The small molecule below binds the protein below.
Small molecule (SMILES): CC[C@@H](N)C(=O)O

Sequence of chain 3.A:
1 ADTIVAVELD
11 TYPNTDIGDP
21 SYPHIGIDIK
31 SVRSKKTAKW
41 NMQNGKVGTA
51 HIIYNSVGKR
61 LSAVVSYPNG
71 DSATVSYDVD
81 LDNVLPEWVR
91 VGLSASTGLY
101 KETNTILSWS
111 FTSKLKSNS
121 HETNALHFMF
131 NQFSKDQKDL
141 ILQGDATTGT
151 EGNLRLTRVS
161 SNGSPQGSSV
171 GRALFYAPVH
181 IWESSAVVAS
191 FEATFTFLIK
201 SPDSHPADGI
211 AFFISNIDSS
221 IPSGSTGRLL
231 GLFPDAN

Binding-site contacts:
Ligand atom CA contacts residue ASP139 of chain 3.A at 3.9 Å.
Ligand atom CB contacts residue ASN124 of chain 2.A at 3.9 Å.
Ligand atom CB contacts residue SER113 of chain 2.A at 3.9 Å.
Ligand atom O contacts residue ASP139 of chain 3.A at 2.5 Å (salt-bridge).
Ligand atom OXT contacts residue LEU126 of chain 2.A at 4.3 Å.
Ligand atom OXT contacts residue MET129 of chain 3.A at 3.6 Å (h-bond).
Ligand atom C contacts residue ASN124 of chain 2.A at 4.2 Å.
Ligand atom CA contacts residue HIS180 of chain 2.A at 3.7 Å.
Ligand atom OXT contacts residue ASN124 of chain 2.A at 4.0 Å.
Ligand atom C contacts residue ASP139 of chain 3.A at 3.2 Å.
Ligand atom OXT contacts residue ALA125 of chain 2.A at 3.1 Å (h-bond).
Ligand atom N contacts residue PRO178 of chain 2.A at 4.3 Å.
Ligand atom O contacts residue TRP88 of chain 2.A at 4.2 Å.
Ligand atom CG contacts residue LEU115 of chain 2.A at 3.8 Å (hydrophobic).
Ligand atom O contacts residue HIS180 of chain 2.A at 4.2 Å.
Ligand atom CA contacts residue ALA125 of chain 2.A at 4.5 Å (hydrophobic).
Ligand atom N contacts residue VAL179 of chain 2.A at 3.6 Å.
Ligand atom CB contacts residue ALA125 of chain 2.A at 3.7 Å (hydrophobic).
Ligand atom CG contacts residue ASN124 of chain 2.A at 4.3 Å.
Ligand atom C contacts residue ALA125 of chain 2.A at 4.1 Å (hydrophobic).
Ligand atom N contacts residue HIS180 of chain 2.A at 3.1 Å (h-bond).
Ligand atom CA contacts residue LEU126 of chain 2.A at 4.3 Å (hydrophobic).
Ligand atom OXT contacts residue ASP139 of chain 3.A at 3.7 Å.
Ligand atom CG contacts residue LYS114 of chain 2.A at 4.2 Å.
Ligand atom CG contacts residue VAL179 of chain 2.A at 4.2 Å (hydrophobic).
Ligand atom C contacts residue PHE130 of chain 3.A at 3.8 Å (hydrophobic).
Ligand atom CG contacts residue SER113 of chain 2.A at 2.6 Å.
Ligand atom OXT contacts residue PHE130 of chain 3.A at 3.4 Å.
Ligand atom CG contacts residue HIS180 of chain 2.A at 2.8 Å.
Ligand atom N contacts residue LEU126 of chain 2.A at 3.8 Å.
Ligand atom CB contacts residue LEU126 of chain 2.A at 3.7 Å (hydrophobic).
Ligand atom N contacts residue ASP139 of chain 3.A at 3.6 Å.
Ligand atom O contacts residue PHE130 of chain 3.A at 3.2 Å.
Ligand atom CB contacts residue HIS180 of chain 2.A at 4.0 Å.
Ligand atom O contacts residue GLN137 of chain 3.A at 3.9 Å.

Sequence of chain 2.A:
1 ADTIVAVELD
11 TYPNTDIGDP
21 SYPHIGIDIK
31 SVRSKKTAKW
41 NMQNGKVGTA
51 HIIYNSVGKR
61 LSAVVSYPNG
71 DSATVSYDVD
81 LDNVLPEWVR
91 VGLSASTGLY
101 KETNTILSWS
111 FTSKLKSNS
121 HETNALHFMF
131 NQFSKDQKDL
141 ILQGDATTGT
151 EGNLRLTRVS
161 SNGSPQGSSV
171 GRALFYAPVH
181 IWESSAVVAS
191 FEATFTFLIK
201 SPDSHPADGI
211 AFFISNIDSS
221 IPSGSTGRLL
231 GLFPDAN